Sequence of chain 1.D:
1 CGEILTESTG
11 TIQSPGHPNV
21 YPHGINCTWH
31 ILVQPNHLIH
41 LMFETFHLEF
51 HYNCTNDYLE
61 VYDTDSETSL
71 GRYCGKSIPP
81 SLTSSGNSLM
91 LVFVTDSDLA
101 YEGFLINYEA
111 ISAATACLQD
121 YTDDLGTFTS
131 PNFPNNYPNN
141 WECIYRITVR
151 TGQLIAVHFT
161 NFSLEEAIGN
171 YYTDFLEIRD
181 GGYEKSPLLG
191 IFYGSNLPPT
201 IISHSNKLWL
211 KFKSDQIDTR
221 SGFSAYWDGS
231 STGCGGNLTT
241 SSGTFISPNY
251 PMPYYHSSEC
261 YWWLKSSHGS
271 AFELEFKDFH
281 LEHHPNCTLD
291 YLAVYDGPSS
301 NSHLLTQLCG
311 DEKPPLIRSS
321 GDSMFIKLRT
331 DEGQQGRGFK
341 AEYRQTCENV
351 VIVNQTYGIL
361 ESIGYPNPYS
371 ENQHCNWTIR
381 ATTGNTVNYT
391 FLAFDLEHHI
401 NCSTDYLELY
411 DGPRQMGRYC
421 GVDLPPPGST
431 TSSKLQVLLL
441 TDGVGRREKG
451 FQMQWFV

Binding-site contacts:
Ligand atom C3 contacts residue ASN286 of chain 1.D at 4.0 Å.
Ligand atom O5 contacts residue ASN286 of chain 1.D at 2.4 Å (h-bond).
Ligand atom O7 contacts residue ASN286 of chain 1.D at 3.7 Å.
Ligand atom C2 contacts residue ASN286 of chain 1.D at 2.8 Å.
Ligand atom C7 contacts residue ASN286 of chain 1.D at 3.9 Å.
Ligand atom C4 contacts residue ASN286 of chain 1.D at 4.1 Å.
Ligand atom N2 contacts residue ASN286 of chain 1.D at 3.5 Å (h-bond).
Ligand atom C5 contacts residue ASN286 of chain 1.D at 3.3 Å.
Ligand atom O6 contacts residue PRO285 of chain 1.D at 4.4 Å.
Ligand atom C6 contacts residue ASN286 of chain 1.D at 3.2 Å.
Ligand atom C1 contacts residue ASN286 of chain 1.D at 1.4 Å.
Ligand atom O6 contacts residue ASN286 of chain 1.D at 4.2 Å.

The protein below binds the small molecule below.
Small molecule (SMILES): CC(=O)N[C@@H]1[C@@H](O)[C@H](O)[C@@H](CO)O[C@H]1O